The small molecule below binds the protein below.
Small molecule (SMILES): NCCc1c[nH]c2ccc(O)cc12

Sequence of chain 2.B:
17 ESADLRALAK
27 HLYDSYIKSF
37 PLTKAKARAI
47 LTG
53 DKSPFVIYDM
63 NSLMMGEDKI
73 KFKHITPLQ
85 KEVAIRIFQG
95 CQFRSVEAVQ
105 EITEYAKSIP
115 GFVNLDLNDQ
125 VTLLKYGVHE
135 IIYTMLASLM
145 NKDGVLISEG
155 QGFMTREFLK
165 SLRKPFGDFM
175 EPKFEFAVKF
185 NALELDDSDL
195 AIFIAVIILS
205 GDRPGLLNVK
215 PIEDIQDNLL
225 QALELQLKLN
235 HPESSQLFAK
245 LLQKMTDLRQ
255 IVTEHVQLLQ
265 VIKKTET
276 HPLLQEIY

Binding-site contacts:
Ligand atom CA contacts residue LEU140 of chain 2.B at 3.7 Å (hydrophobic).
Ligand atom CE3 contacts residue CYS95 of chain 2.B at 4.5 Å (hydrophobic).
Ligand atom CZ2 contacts residue ILE91 of chain 2.B at 3.7 Å (hydrophobic).
Ligand atom CA contacts residue ILE151 of chain 2.B at 4.2 Å (hydrophobic).
Ligand atom CE3 contacts residue ILE151 of chain 2.B at 4.0 Å (hydrophobic).
Ligand atom NZ contacts residue ARG98 of chain 2.B at 4.3 Å.
Ligand atom CZ2 contacts residue GLY94 of chain 2.B at 4.3 Å.
Ligand atom CA contacts residue VAL149 of chain 2.B at 3.8 Å (hydrophobic).
Ligand atom CD1 contacts residue MET174 of chain 2.B at 4.2 Å (hydrophobic).
Ligand atom CH2 contacts residue GLY94 of chain 2.B at 4.1 Å.
Ligand atom OH contacts residue SER152 of chain 2.B at 4.3 Å.
Ligand atom CH2 contacts residue CYS95 of chain 2.B at 4.2 Å (hydrophobic).
Ligand atom CD1 contacts residue CYS95 of chain 2.B at 3.5 Å (hydrophobic).
Ligand atom OH contacts residue PHE74 of chain 2.B at 4.3 Å.
Ligand atom CB contacts residue LEU140 of chain 2.B at 3.9 Å (hydrophobic).
Ligand atom CE2 contacts residue CYS95 of chain 2.B at 4.0 Å (hydrophobic).
Ligand atom CD2 contacts residue ILE151 of chain 2.B at 4.1 Å (hydrophobic).
Ligand atom NZ contacts residue ILE151 of chain 2.B at 3.7 Å.
Ligand atom CB contacts residue ARG98 of chain 2.B at 4.5 Å.
Ligand atom OH contacts residue ILE151 of chain 2.B at 4.4 Å.
Ligand atom CZ3 contacts residue GLY94 of chain 2.B at 4.2 Å.
Ligand atom CE2 contacts residue ILE91 of chain 2.B at 4.4 Å (hydrophobic).
Ligand atom OH contacts residue GLY94 of chain 2.B at 4.4 Å.
Ligand atom CE2 contacts residue ILE151 of chain 2.B at 4.4 Å (hydrophobic).
Ligand atom CD2 contacts residue CYS95 of chain 2.B at 4.0 Å (hydrophobic).
Ligand atom NZ contacts residue LEU150 of chain 2.B at 3.2 Å (h-bond).
Ligand atom CA contacts residue LEU150 of chain 2.B at 3.6 Å (hydrophobic).
Ligand atom NE1 contacts residue CYS95 of chain 2.B at 3.7 Å.
Ligand atom CG contacts residue CYS95 of chain 2.B at 3.9 Å (hydrophobic).
Ligand atom CZ2 contacts residue CYS95 of chain 2.B at 4.0 Å (hydrophobic).
Ligand atom CZ3 contacts residue ILE151 of chain 2.B at 4.2 Å (hydrophobic).
Ligand atom CE3 contacts residue ARG98 of chain 2.B at 4.2 Å.
Ligand atom CB contacts residue CYS95 of chain 2.B at 4.4 Å (hydrophobic).
Ligand atom CH2 contacts residue ILE91 of chain 2.B at 4.4 Å (hydrophobic).